This small molecule binds to this protein.
Small molecule (SMILES): CC(=O)N[C@@H]1[C@@H](O)[C@H](O)[C@@H](CO)O[C@H]1O

Sequence of chain 1.C:
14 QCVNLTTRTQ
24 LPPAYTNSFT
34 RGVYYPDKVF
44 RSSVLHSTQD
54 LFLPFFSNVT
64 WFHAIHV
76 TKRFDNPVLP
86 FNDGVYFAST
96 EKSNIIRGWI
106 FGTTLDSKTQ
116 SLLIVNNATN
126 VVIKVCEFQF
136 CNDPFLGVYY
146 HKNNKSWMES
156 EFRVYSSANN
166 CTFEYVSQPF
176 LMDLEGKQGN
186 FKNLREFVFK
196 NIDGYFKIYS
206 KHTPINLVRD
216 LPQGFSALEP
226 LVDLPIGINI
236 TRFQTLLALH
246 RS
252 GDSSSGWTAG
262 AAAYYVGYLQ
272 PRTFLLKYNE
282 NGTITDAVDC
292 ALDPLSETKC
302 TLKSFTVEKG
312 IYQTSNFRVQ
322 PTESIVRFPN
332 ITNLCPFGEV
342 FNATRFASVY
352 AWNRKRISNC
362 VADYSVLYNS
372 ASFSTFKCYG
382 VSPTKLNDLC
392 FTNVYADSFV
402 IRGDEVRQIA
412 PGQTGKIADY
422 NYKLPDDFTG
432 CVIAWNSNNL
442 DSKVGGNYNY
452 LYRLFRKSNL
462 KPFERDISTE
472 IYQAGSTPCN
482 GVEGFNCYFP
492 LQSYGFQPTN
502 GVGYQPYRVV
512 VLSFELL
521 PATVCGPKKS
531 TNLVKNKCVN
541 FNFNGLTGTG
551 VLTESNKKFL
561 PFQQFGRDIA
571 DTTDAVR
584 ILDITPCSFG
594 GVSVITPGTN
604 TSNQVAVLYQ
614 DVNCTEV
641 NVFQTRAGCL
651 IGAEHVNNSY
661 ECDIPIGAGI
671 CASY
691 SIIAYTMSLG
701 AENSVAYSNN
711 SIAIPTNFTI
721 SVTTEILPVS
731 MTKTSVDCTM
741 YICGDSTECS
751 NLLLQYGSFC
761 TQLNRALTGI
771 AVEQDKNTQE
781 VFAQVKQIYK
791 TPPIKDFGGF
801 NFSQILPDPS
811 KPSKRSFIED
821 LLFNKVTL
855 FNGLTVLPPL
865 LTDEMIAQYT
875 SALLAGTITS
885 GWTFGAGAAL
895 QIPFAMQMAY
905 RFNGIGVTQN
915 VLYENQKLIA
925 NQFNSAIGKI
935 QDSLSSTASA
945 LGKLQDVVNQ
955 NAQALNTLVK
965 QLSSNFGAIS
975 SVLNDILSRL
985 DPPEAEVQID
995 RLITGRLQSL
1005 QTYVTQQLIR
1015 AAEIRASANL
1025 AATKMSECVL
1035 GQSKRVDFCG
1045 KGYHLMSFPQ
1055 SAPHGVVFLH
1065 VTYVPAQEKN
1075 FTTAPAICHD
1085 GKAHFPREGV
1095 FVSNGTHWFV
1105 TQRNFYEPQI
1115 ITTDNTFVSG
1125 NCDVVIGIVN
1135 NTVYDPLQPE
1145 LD

Binding-site contacts:
Ligand atom C2 contacts residue ASN331 of chain 1.C at 2.4 Å.
Ligand atom C7 contacts residue ASN331 of chain 1.C at 3.8 Å.
Ligand atom N2 contacts residue ASN331 of chain 1.C at 2.8 Å (h-bond).
Ligand atom C5 contacts residue ASN331 of chain 1.C at 3.7 Å.
Ligand atom C8 contacts residue ASN331 of chain 1.C at 4.3 Å.
Ligand atom C4 contacts residue ASN331 of chain 1.C at 4.2 Å.
Ligand atom C1 contacts residue ASN331 of chain 1.C at 1.4 Å.
Ligand atom O5 contacts residue ASN331 of chain 1.C at 2.4 Å (h-bond).
Ligand atom C3 contacts residue ASN331 of chain 1.C at 3.8 Å.